The protein below binds the small molecule below.
Small molecule (SMILES): OC[C@H]1O[C@H](F)[C@H](O)[C@@H](O)[C@@H]1O

Sequence of chain 1.A:
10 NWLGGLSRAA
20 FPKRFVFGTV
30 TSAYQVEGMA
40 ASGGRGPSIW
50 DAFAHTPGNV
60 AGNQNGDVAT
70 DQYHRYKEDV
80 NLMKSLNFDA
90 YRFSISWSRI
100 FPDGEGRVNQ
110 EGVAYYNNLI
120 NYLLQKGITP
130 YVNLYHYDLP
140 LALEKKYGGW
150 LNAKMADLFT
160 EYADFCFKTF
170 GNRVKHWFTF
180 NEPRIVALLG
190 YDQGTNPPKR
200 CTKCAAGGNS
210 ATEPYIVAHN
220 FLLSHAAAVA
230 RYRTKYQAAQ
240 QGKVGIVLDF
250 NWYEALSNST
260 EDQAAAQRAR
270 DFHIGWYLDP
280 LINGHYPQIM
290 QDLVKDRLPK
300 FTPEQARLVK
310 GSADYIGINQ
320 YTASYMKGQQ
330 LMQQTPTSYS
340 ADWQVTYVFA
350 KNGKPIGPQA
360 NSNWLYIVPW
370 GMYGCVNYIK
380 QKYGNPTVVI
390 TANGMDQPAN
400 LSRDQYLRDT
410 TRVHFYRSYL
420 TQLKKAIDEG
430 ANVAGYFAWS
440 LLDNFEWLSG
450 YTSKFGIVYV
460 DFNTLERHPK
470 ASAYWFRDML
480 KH

Binding-site contacts:
Ligand atom O3 contacts residue TRP446 of chain 1.A at 3.0 Å (h-bond).
Ligand atom C6 contacts residue TRP438 of chain 1.A at 3.9 Å (hydrophobic).
Ligand atom O2 contacts residue ASN318 of chain 1.A at 3.7 Å.
Ligand atom C4 contacts residue TRP446 of chain 1.A at 4.0 Å (hydrophobic).
Ligand atom C1 contacts residue ASN318 of chain 1.A at 4.1 Å.
Ligand atom O3 contacts residue TYR136 of chain 1.A at 4.0 Å.
Ligand atom O4 contacts residue GLU445 of chain 1.A at 2.6 Å (salt-bridge).
Ligand atom O6 contacts residue TRP363 of chain 1.A at 3.5 Å.
Ligand atom O6 contacts residue PHE454 of chain 1.A at 3.8 Å.
Ligand atom C3 contacts residue GLN34 of chain 1.A at 3.7 Å.
Ligand atom F1 contacts residue ALA391 of chain 1.A at 3.4 Å.
Ligand atom O4 contacts residue TRP446 of chain 1.A at 3.9 Å.
Ligand atom O3 contacts residue TRP438 of chain 1.A at 3.8 Å.
Ligand atom O2 contacts residue GLU181 of chain 1.A at 2.9 Å (salt-bridge).
Ligand atom O2 contacts residue ASN180 of chain 1.A at 3.1 Å (h-bond).
Ligand atom F1 contacts residue TRP438 of chain 1.A at 4.0 Å.
Ligand atom C2 contacts residue HIS135 of chain 1.A at 4.0 Å.
Ligand atom O2 contacts residue HIS135 of chain 1.A at 3.1 Å (h-bond).
Ligand atom O4 contacts residue TRP438 of chain 1.A at 3.1 Å.
Ligand atom C2 contacts residue GLU181 of chain 1.A at 3.2 Å.
Ligand atom O6 contacts residue GLU445 of chain 1.A at 2.7 Å (salt-bridge).
Ligand atom F1 contacts residue TYR320 of chain 1.A at 2.8 Å.
Ligand atom C1 contacts residue TYR320 of chain 1.A at 3.5 Å (hydrophobic).
Ligand atom C6 contacts residue TYR320 of chain 1.A at 3.6 Å (hydrophobic).
Ligand atom O5 contacts residue TYR320 of chain 1.A at 3.1 Å (h-bond).
Ligand atom C5 contacts residue TYR320 of chain 1.A at 3.2 Å (hydrophobic).
Ligand atom F1 contacts residue ASN318 of chain 1.A at 3.7 Å.
Ligand atom O4 contacts residue GLN34 of chain 1.A at 3.0 Å (h-bond).
Ligand atom C3 contacts residue TRP438 of chain 1.A at 3.7 Å (hydrophobic).
Ligand atom C4 contacts residue GLU445 of chain 1.A at 3.7 Å.
Ligand atom C6 contacts residue GLU445 of chain 1.A at 3.5 Å.
Ligand atom C6 contacts residue PHE454 of chain 1.A at 3.6 Å (hydrophobic).
Ligand atom C4 contacts residue GLN34 of chain 1.A at 4.1 Å.
Ligand atom C4 contacts residue TRP438 of chain 1.A at 3.8 Å (hydrophobic).
Ligand atom O3 contacts residue HIS135 of chain 1.A at 3.0 Å (h-bond).
Ligand atom C3 contacts residue TRP446 of chain 1.A at 4.0 Å (hydrophobic).
Ligand atom C3 contacts residue HIS135 of chain 1.A at 3.8 Å.
Ligand atom C1 contacts residue GLU181 of chain 1.A at 3.5 Å.
Ligand atom C5 contacts residue TRP438 of chain 1.A at 3.7 Å (hydrophobic).
Ligand atom O3 contacts residue GLN34 of chain 1.A at 2.6 Å (h-bond).